Sequence of chain 10.A:
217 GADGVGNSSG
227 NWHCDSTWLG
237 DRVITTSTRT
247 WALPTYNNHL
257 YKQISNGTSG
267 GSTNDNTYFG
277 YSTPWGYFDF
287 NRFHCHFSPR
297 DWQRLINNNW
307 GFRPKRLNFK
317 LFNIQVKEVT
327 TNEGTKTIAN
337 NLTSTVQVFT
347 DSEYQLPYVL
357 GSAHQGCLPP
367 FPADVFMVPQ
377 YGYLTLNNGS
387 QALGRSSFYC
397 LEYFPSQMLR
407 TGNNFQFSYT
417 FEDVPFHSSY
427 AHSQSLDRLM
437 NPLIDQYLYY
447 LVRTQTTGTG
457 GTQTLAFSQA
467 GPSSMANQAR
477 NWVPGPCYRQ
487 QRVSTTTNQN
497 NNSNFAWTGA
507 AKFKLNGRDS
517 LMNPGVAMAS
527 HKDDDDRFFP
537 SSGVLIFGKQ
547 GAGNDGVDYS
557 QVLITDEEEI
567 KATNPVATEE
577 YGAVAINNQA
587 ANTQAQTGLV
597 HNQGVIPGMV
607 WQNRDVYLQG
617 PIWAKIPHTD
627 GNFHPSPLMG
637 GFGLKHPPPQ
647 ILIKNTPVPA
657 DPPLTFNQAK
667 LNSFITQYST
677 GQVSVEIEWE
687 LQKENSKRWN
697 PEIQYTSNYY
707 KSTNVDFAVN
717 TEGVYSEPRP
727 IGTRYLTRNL

Binding-site contacts:
Ligand atom C5 contacts residue PRO631 of chain 10.A at 4.2 Å (hydrophobic).
Ligand atom C6 contacts residue GLY639 of chain 10.A at 3.8 Å.
Ligand atom N7 contacts residue SER632 of chain 10.A at 4.1 Å.
Ligand atom C3' contacts residue HIS630 of chain 10.A at 4.4 Å.
Ligand atom N6 contacts residue VAL420 of chain 10.A at 4.0 Å.
Ligand atom N1 contacts residue PRO421 of chain 10.A at 4.3 Å.
Ligand atom N3 contacts residue GLY639 of chain 10.A at 4.3 Å.
Ligand atom N6 contacts residue GLY639 of chain 10.A at 3.6 Å (h-bond).
Ligand atom C6 contacts residue PRO421 of chain 10.A at 4.1 Å (hydrophobic).
Ligand atom C6 contacts residue SER632 of chain 10.A at 3.9 Å.
Ligand atom N9 contacts residue PRO421 of chain 10.A at 4.4 Å.
Ligand atom C8 contacts residue HIS630 of chain 10.A at 3.3 Å.
Ligand atom C2 contacts residue PRO631 of chain 10.A at 3.3 Å (hydrophobic).
Ligand atom C6 contacts residue PRO631 of chain 10.A at 3.9 Å (hydrophobic).
Ligand atom N7 contacts residue HIS630 of chain 10.A at 4.1 Å.
Ligand atom N6 contacts residue GLY637 of chain 10.A at 3.7 Å.
Ligand atom N7 contacts residue ASN609 of chain 10.A at 3.8 Å.
Ligand atom C8 contacts residue PRO421 of chain 10.A at 4.3 Å (hydrophobic).
Ligand atom N1 contacts residue PHE638 of chain 10.A at 4.3 Å.
Ligand atom N1 contacts residue PRO631 of chain 10.A at 3.5 Å (h-bond).
Ligand atom N1 contacts residue VAL420 of chain 10.A at 3.7 Å.
Ligand atom C2 contacts residue PRO421 of chain 10.A at 4.5 Å (hydrophobic).
Ligand atom N6 contacts residue SER632 of chain 10.A at 3.3 Å (h-bond).
Ligand atom O2P contacts residue ASP626 of chain 23.A at 4.2 Å.
Ligand atom O1P contacts residue LYS641 of chain 23.A at 4.0 Å.
Ligand atom C4 contacts residue PRO421 of chain 10.A at 4.3 Å (hydrophobic).
Ligand atom C2' contacts residue HIS630 of chain 10.A at 3.2 Å.
Ligand atom C1' contacts residue PRO631 of chain 10.A at 4.3 Å (hydrophobic).
Ligand atom C6 contacts residue VAL420 of chain 10.A at 4.0 Å (hydrophobic).
Ligand atom N9 contacts residue HIS630 of chain 10.A at 4.2 Å.
Ligand atom C2 contacts residue GLY639 of chain 10.A at 3.1 Å.
Ligand atom C5 contacts residue SER632 of chain 10.A at 4.1 Å.
Ligand atom N6 contacts residue PHE638 of chain 10.A at 3.9 Å.
Ligand atom C4 contacts residue PRO631 of chain 10.A at 4.0 Å (hydrophobic).
Ligand atom C5 contacts residue PRO421 of chain 10.A at 4.1 Å (hydrophobic).
Ligand atom N1 contacts residue GLY639 of chain 10.A at 3.1 Å (h-bond).
Ligand atom N3 contacts residue PRO631 of chain 10.A at 3.6 Å.
Ligand atom C2 contacts residue VAL420 of chain 10.A at 4.3 Å (hydrophobic).
Ligand atom C1' contacts residue HIS630 of chain 10.A at 4.0 Å.
Ligand atom N7 contacts residue PRO421 of chain 10.A at 4.2 Å.

Sequence of chain 23.A:
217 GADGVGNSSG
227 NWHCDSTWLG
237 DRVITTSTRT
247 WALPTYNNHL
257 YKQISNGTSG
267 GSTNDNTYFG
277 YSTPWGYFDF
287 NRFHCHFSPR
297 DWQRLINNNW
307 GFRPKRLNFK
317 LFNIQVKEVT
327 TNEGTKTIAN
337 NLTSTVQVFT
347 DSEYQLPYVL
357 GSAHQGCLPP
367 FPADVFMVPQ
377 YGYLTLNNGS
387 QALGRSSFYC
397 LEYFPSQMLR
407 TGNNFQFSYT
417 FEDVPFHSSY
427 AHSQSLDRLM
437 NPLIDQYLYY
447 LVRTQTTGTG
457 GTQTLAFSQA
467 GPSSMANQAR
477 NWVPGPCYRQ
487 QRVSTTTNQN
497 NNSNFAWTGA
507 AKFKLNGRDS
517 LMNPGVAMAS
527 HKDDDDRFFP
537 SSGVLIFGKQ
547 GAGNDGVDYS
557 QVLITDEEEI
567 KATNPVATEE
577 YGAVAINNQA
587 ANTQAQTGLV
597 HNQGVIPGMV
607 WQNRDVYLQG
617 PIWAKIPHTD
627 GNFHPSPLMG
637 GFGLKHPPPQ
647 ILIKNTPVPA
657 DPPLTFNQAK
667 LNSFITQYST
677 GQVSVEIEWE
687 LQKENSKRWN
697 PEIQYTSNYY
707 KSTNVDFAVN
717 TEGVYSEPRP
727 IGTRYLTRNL

The protein below binds the small molecule below.
Small molecule (SMILES): Nc1ncnc2c1ncn2[C@H]1C[C@H](O)[C@@H](COP(=O)(O)O)O1